Binding-site contacts:
Ligand atom O7 contacts residue SER540 of chain 1.B at 4.0 Å.
Ligand atom C8 contacts residue THR516 of chain 1.B at 4.2 Å.
Ligand atom C2 contacts residue ASP538 of chain 1.B at 3.6 Å.
Ligand atom C7 contacts residue ASN568 of chain 1.B at 3.6 Å.
Ligand atom C7 contacts residue TYR512 of chain 1.B at 4.2 Å (hydrophobic).
Ligand atom O6 contacts residue VAL592 of chain 1.B at 3.7 Å.
Ligand atom O6 contacts residue GLU590 of chain 1.B at 2.7 Å (salt-bridge).
Ligand atom O7 contacts residue GLN456 of chain 1.B at 3.5 Å.
Ligand atom C6 contacts residue GLN456 of chain 1.B at 4.3 Å.
Ligand atom N2 contacts residue ASN568 of chain 1.B at 3.0 Å (h-bond).
Ligand atom N2 contacts residue ASP538 of chain 1.B at 2.9 Å (salt-bridge).
Ligand atom C4 contacts residue GLN456 of chain 1.B at 3.6 Å.
Ligand atom C4 contacts residue ASN568 of chain 1.B at 4.2 Å.
Ligand atom O7 contacts residue TYR512 of chain 1.B at 3.1 Å (h-bond).
Ligand atom C8 contacts residue VAL536 of chain 1.B at 4.0 Å (hydrophobic).
Ligand atom C2 contacts residue GLN456 of chain 1.B at 3.6 Å.
Ligand atom C7 contacts residue GLN456 of chain 1.B at 4.0 Å.
Ligand atom C6 contacts residue GLU590 of chain 1.B at 3.4 Å.
Ligand atom C8 contacts residue SER540 of chain 1.B at 3.7 Å.
Ligand atom C5 contacts residue ASN568 of chain 1.B at 3.6 Å.
Ligand atom C6 contacts residue VAL592 of chain 1.B at 4.0 Å (hydrophobic).
Ligand atom C1 contacts residue ASN568 of chain 1.B at 1.4 Å.
Ligand atom O5 contacts residue VAL592 of chain 1.B at 3.6 Å.
Ligand atom O7 contacts residue ASN568 of chain 1.B at 3.7 Å.
Ligand atom O5 contacts residue GLN456 of chain 1.B at 3.7 Å.
Ligand atom C3 contacts residue GLN456 of chain 1.B at 3.5 Å.
Ligand atom N2 contacts residue SER540 of chain 1.B at 3.7 Å.
Ligand atom C1 contacts residue ASP538 of chain 1.B at 3.6 Å.
Ligand atom O6 contacts residue ARG621 of chain 1.B at 4.0 Å.
Ligand atom C7 contacts residue ASP538 of chain 1.B at 3.8 Å.
Ligand atom C2 contacts residue ASN568 of chain 1.B at 2.4 Å.
Ligand atom O5 contacts residue ASN568 of chain 1.B at 2.3 Å (h-bond).
Ligand atom C8 contacts residue VAL566 of chain 1.B at 4.1 Å (hydrophobic).
Ligand atom O3 contacts residue GLN456 of chain 1.B at 2.8 Å (h-bond).
Ligand atom C6 contacts residue VAL566 of chain 1.B at 3.8 Å (hydrophobic).
Ligand atom C3 contacts residue ASP538 of chain 1.B at 3.8 Å.
Ligand atom C3 contacts residue ASN568 of chain 1.B at 3.8 Å.
Ligand atom C1 contacts residue SER540 of chain 1.B at 4.1 Å.
Ligand atom C7 contacts residue SER540 of chain 1.B at 3.6 Å.
Ligand atom C8 contacts residue ASP538 of chain 1.B at 3.9 Å.

Sequence of chain 1.B:
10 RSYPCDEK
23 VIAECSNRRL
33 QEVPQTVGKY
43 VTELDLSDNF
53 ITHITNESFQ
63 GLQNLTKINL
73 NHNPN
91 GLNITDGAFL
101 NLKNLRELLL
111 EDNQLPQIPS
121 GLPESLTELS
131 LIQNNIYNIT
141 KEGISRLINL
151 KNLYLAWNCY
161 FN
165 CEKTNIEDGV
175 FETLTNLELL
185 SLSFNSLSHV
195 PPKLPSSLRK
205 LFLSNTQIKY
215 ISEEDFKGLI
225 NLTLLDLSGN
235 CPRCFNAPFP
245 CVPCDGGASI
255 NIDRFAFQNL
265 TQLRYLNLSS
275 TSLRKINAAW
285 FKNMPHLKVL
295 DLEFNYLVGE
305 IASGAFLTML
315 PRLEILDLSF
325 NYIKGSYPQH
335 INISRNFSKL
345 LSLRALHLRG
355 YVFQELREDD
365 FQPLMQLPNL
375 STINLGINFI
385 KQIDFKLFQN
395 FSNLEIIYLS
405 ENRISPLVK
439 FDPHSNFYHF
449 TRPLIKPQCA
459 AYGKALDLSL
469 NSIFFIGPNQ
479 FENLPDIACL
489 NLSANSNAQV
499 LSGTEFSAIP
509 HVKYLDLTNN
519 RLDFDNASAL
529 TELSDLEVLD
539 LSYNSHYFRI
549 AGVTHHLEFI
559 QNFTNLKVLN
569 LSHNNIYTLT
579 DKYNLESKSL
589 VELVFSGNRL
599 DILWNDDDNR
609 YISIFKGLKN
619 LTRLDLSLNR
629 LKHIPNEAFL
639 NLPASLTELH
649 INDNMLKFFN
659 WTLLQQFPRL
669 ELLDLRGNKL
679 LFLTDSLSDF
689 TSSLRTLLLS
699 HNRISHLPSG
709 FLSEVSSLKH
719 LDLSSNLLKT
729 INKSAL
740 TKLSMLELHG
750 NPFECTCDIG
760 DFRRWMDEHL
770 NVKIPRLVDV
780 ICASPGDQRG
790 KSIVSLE

A small-molecule ligand and the protein it binds are described below.
Small molecule (SMILES): CC(=O)N[C@H]1[C@H](O[C@H]2[C@H](O)[C@@H](NC(C)=O)CO[C@@H]2CO)O[C@H](CO)[C@@H](O[C@@H]2O[C@H](CO[C@H]3O[C@H](CO)[C@@H](O)[C@H](O)[C@@H]3O)[C@@H](O)[C@H](O[C@H]3O[C@H](CO)[C@@H](O)[C@H](O)[C@@H]3O)[C@@H]2O)[C@@H]1O